Sequence of chain 32.E:
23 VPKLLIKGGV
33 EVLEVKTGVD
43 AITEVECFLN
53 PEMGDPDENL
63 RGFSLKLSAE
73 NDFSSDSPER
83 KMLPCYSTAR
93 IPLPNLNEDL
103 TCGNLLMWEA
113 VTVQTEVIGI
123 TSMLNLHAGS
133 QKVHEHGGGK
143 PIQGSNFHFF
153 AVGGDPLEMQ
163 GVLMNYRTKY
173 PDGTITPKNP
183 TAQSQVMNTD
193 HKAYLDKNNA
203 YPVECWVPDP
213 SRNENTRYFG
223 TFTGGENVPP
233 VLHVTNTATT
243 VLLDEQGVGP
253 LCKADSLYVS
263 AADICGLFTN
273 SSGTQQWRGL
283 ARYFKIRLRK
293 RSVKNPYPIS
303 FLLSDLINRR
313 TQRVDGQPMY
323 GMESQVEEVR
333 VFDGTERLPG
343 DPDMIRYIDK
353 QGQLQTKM

Sequence of chain 32.D:
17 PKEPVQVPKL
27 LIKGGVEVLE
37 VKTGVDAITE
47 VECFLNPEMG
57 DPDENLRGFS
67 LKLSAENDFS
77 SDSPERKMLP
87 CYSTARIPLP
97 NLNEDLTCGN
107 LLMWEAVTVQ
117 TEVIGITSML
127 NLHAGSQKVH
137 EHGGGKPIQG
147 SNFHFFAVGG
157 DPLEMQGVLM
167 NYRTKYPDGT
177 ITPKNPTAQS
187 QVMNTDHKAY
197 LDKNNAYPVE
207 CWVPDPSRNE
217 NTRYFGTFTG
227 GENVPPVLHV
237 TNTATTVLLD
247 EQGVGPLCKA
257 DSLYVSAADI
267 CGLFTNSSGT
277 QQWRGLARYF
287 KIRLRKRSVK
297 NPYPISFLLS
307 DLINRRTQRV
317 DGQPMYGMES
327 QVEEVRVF

Binding-site contacts:
Ligand atom C6 contacts residue LYS68 of chain 32.D at 3.8 Å.
Ligand atom C7 contacts residue GLN278 of chain 32.D at 3.8 Å.
Ligand atom C11 contacts residue PHE65 of chain 32.D at 3.8 Å (hydrophobic).
Ligand atom O8 contacts residue LYS68 of chain 32.D at 3.5 Å.
Ligand atom C9 contacts residue GLN278 of chain 32.D at 3.2 Å.
Ligand atom C11 contacts residue PHE270 of chain 32.D at 3.9 Å (hydrophobic).
Ligand atom C1 contacts residue SER274 of chain 32.D at 3.4 Å.
Ligand atom C11 contacts residue ASN272 of chain 32.D at 3.6 Å.
Ligand atom O8 contacts residue THR276 of chain 32.D at 3.8 Å.
Ligand atom C5 contacts residue LYS68 of chain 32.D at 3.7 Å.
Ligand atom C11 contacts residue LEU62 of chain 32.D at 3.9 Å (hydrophobic).
Ligand atom N5 contacts residue GLN278 of chain 32.D at 3.9 Å.
Ligand atom O9 contacts residue LEU67 of chain 32.D at 3.2 Å.
Ligand atom C10 contacts residue LEU62 of chain 32.D at 3.5 Å (hydrophobic).
Ligand atom O1A contacts residue ASN272 of chain 32.D at 3.6 Å (h-bond).
Ligand atom C11 contacts residue THR276 of chain 32.D at 3.4 Å.
Ligand atom O1B contacts residue LYS68 of chain 32.D at 3.6 Å.
Ligand atom C11 contacts residue LYS68 of chain 32.D at 3.8 Å.
Ligand atom C10 contacts residue LYS68 of chain 32.D at 3.8 Å.
Ligand atom O7 contacts residue LEU62 of chain 32.D at 3.5 Å.
Ligand atom O8 contacts residue ASN272 of chain 32.D at 3.4 Å (h-bond).
Ligand atom N5 contacts residue PHE75 of chain 32.E at 3.8 Å.
Ligand atom O8 contacts residue GLN278 of chain 32.D at 3.5 Å (h-bond).
Ligand atom O1B contacts residue THR276 of chain 32.D at 3.5 Å (h-bond).
Ligand atom N5 contacts residue ASN272 of chain 32.D at 3.3 Å (h-bond).
Ligand atom C9 contacts residue LYS68 of chain 32.D at 3.8 Å.
Ligand atom C11 contacts residue HIS138 of chain 32.C at 3.3 Å.
Ligand atom O10 contacts residue PHE75 of chain 32.E at 2.6 Å.
Ligand atom O1B contacts residue SER274 of chain 32.D at 2.4 Å (h-bond).
Ligand atom N5 contacts residue LYS68 of chain 32.D at 2.9 Å (salt-bridge).
Ligand atom C11 contacts residue GLN278 of chain 32.D at 3.5 Å.
Ligand atom C11 contacts residue PHE75 of chain 32.E at 1.8 Å (hydrophobic).
Ligand atom O9 contacts residue LYS68 of chain 32.D at 2.8 Å (salt-bridge).
Ligand atom O1A contacts residue THR276 of chain 32.D at 2.6 Å (h-bond).
Ligand atom C10 contacts residue PHE75 of chain 32.E at 2.7 Å (hydrophobic).
Ligand atom C6 contacts residue ASN272 of chain 32.D at 3.7 Å.
Ligand atom O1A contacts residue SER274 of chain 32.D at 3.8 Å.
Ligand atom C1 contacts residue THR276 of chain 32.D at 3.4 Å.
Ligand atom C8 contacts residue GLN278 of chain 32.D at 3.7 Å.
Ligand atom O10 contacts residue LEU62 of chain 32.D at 3.1 Å.

Sequence of chain 32.C:
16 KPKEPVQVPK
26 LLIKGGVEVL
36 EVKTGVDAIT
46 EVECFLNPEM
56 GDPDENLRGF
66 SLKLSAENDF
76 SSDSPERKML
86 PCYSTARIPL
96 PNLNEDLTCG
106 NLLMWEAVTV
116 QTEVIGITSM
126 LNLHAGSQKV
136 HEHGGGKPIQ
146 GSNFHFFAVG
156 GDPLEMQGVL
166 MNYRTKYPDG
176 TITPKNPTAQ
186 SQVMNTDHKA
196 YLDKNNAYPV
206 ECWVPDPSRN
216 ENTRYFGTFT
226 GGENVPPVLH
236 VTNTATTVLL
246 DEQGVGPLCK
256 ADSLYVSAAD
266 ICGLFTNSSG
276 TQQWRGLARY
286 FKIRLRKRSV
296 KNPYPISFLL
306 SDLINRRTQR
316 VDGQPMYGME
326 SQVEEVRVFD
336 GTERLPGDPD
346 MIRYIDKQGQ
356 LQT

The protein below binds the small molecule below.
Small molecule (SMILES): CC(=O)N[C@H]1[C@H]([C@H](O)[C@H](O)CO)O[C@@](O[C@H](CO)[C@@H](O)[C@@H]2O[C@@H](C(=O)O)C[C@H](O)[C@H]2NC(C)=O)(C(=O)O)C[C@@H]1O